The protein below binds the small molecule below.
Small molecule (SMILES): N[C@@H](CCC(=O)O)C(=O)O

Sequence of chain 1.D:
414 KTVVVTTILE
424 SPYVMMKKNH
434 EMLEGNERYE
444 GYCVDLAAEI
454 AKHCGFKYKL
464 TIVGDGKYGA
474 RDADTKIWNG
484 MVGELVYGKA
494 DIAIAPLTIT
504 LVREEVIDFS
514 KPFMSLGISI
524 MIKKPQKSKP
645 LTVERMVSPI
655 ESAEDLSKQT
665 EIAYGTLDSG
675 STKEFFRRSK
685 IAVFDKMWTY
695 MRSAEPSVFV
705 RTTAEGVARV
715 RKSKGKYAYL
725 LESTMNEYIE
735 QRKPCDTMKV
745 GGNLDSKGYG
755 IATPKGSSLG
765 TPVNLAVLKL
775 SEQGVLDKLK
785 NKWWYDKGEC

Binding-site contacts:
Ligand atom OXT contacts residue PRO499 of chain 1.D at 3.8 Å.
Ligand atom CA contacts residue SER675 of chain 1.D at 3.9 Å.
Ligand atom CB contacts residue GLU726 of chain 1.D at 3.9 Å.
Ligand atom CG contacts residue GLU726 of chain 1.D at 3.5 Å.
Ligand atom OE1 contacts residue LEU725 of chain 1.D at 4.1 Å.
Ligand atom OE2 contacts residue LEU671 of chain 1.D at 3.6 Å.
Ligand atom OE1 contacts residue GLU726 of chain 1.D at 3.5 Å (salt-bridge).
Ligand atom OXT contacts residue ARG506 of chain 1.D at 3.0 Å (salt-bridge).
Ligand atom CD contacts residue GLU726 of chain 1.D at 3.7 Å.
Ligand atom N contacts residue PRO499 of chain 1.D at 3.2 Å (h-bond).
Ligand atom N contacts residue TYR753 of chain 1.D at 3.6 Å.
Ligand atom OE2 contacts residue SER675 of chain 1.D at 3.3 Å (h-bond).
Ligand atom OXT contacts residue TYR471 of chain 1.D at 3.3 Å.
Ligand atom CG contacts residue LEU671 of chain 1.D at 3.7 Å (hydrophobic).
Ligand atom CD contacts residue LEU671 of chain 1.D at 3.9 Å (hydrophobic).
Ligand atom CD contacts residue SER675 of chain 1.D at 4.2 Å.
Ligand atom N contacts residue GLU726 of chain 1.D at 3.1 Å (salt-bridge).
Ligand atom CD contacts residue THR676 of chain 1.D at 3.4 Å.
Ligand atom C contacts residue THR501 of chain 1.D at 3.8 Å.
Ligand atom OXT contacts residue THR501 of chain 1.D at 3.4 Å (h-bond).
Ligand atom CA contacts residue TYR471 of chain 1.D at 4.1 Å (hydrophobic).
Ligand atom OE2 contacts residue THR676 of chain 1.D at 3.4 Å (h-bond).
Ligand atom CA contacts residue THR501 of chain 1.D at 3.4 Å.
Ligand atom CB contacts residue SER675 of chain 1.D at 4.0 Å.
Ligand atom N contacts residue THR501 of chain 1.D at 3.1 Å (h-bond).
Ligand atom C contacts residue ARG506 of chain 1.D at 3.5 Å.
Ligand atom CA contacts residue GLU726 of chain 1.D at 3.2 Å.
Ligand atom CB contacts residue TYR471 of chain 1.D at 3.5 Å (hydrophobic).
Ligand atom C contacts residue TYR471 of chain 1.D at 3.6 Å (hydrophobic).
Ligand atom O contacts residue GLY674 of chain 1.D at 3.2 Å.
Ligand atom OXT contacts residue LEU500 of chain 1.D at 3.5 Å.
Ligand atom O contacts residue ARG506 of chain 1.D at 2.7 Å (salt-bridge).
Ligand atom C contacts residue SER675 of chain 1.D at 3.6 Å.
Ligand atom O contacts residue TYR471 of chain 1.D at 3.5 Å.
Ligand atom OE1 contacts residue THR676 of chain 1.D at 2.6 Å (h-bond).
Ligand atom O contacts residue SER675 of chain 1.D at 2.6 Å (h-bond).
Ligand atom CB contacts residue LEU671 of chain 1.D at 3.8 Å (hydrophobic).
Ligand atom N contacts residue TYR471 of chain 1.D at 3.9 Å.
Ligand atom CB contacts residue GLY674 of chain 1.D at 4.3 Å.
Ligand atom OE2 contacts residue GLY674 of chain 1.D at 3.6 Å.